Sequence of chain 3.A:
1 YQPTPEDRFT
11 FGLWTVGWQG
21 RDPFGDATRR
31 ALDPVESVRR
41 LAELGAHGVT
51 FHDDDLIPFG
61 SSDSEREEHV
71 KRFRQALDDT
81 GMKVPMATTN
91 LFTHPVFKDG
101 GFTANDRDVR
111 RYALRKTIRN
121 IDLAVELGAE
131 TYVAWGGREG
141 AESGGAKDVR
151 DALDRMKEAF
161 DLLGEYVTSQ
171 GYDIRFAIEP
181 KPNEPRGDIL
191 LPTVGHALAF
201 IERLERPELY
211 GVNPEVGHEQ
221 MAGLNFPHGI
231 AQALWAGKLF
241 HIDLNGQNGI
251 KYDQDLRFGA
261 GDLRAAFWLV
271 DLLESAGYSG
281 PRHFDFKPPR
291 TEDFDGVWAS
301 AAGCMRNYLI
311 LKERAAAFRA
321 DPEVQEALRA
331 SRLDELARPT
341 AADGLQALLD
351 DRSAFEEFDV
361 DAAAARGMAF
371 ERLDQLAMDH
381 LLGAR

Sequence of chain 1.A:
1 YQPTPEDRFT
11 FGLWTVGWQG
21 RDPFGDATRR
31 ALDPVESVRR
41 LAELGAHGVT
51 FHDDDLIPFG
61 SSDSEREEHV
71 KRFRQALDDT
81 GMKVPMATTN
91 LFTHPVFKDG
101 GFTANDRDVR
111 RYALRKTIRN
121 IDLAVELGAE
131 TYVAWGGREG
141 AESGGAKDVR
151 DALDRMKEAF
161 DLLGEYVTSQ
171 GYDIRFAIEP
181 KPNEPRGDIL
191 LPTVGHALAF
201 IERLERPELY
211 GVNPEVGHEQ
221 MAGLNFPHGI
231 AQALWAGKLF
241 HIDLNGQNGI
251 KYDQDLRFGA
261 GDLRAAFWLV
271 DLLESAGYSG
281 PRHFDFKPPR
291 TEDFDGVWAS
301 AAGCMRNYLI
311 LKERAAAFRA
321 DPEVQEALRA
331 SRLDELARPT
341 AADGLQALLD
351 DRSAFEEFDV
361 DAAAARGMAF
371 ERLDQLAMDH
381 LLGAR

The small molecule below binds the protein below.
Small molecule (SMILES): OC[C@@H](O)C(O)[C@@H](O)CO

Binding-site contacts:
Ligand atom O1 contacts residue ASP253 of chain 1.A at 3.2 Å (salt-bridge).
Ligand atom O4 contacts residue GLU179 of chain 1.A at 2.6 Å (salt-bridge).
Ligand atom O4 contacts residue MG1 of chain 1.C at 2.3 Å.
Ligand atom O5 contacts residue TRP135 of chain 1.A at 3.6 Å.
Ligand atom O5 contacts residue PHE92 of chain 1.A at 3.8 Å.
Ligand atom O1 contacts residue PHE24 of chain 3.A at 4.0 Å.
Ligand atom O1 contacts residue LYS181 of chain 1.A at 2.9 Å (salt-bridge).
Ligand atom O1 contacts residue HIS218 of chain 1.A at 3.2 Å (h-bond).
Ligand atom C2 contacts residue ASP285 of chain 1.A at 3.6 Å.
Ligand atom O2 contacts residue MG1 of chain 1.C at 2.1 Å.
Ligand atom O2 contacts residue ASP285 of chain 1.A at 2.6 Å (salt-bridge).
Ligand atom C5 contacts residue HIS52 of chain 1.A at 3.4 Å.
Ligand atom C5 contacts residue GLU179 of chain 1.A at 3.7 Å.
Ligand atom O2 contacts residue HIS218 of chain 1.A at 3.3 Å.
Ligand atom O3 contacts residue MG1 of chain 1.C at 3.6 Å.
Ligand atom C2 contacts residue GLU179 of chain 1.A at 3.5 Å.
Ligand atom C4 contacts residue MG1 of chain 1.C at 3.3 Å.
Ligand atom O5 contacts residue HIS52 of chain 1.A at 2.7 Å (h-bond).
Ligand atom O3 contacts residue ASP285 of chain 1.A at 2.8 Å (salt-bridge).
Ligand atom C2 contacts residue MG1 of chain 1.C at 3.3 Å.
Ligand atom C5 contacts residue TRP135 of chain 1.A at 3.9 Å (hydrophobic).
Ligand atom C3 contacts residue GLU179 of chain 1.A at 4.2 Å.
Ligand atom O2 contacts residue GLU215 of chain 1.A at 2.9 Å (salt-bridge).
Ligand atom C3 contacts residue MG1 of chain 1.C at 3.5 Å.
Ligand atom O2 contacts residue MG1 of chain 1.B at 3.9 Å.
Ligand atom C4 contacts residue ASP285 of chain 1.A at 3.9 Å.
Ligand atom C1 contacts residue LYS181 of chain 1.A at 4.1 Å.
Ligand atom C2 contacts residue TRP135 of chain 1.A at 3.7 Å (hydrophobic).
Ligand atom C1 contacts residue TRP135 of chain 1.A at 3.6 Å (hydrophobic).
Ligand atom O4 contacts residue ASP243 of chain 1.A at 3.1 Å (salt-bridge).
Ligand atom O1 contacts residue TRP135 of chain 1.A at 3.5 Å.
Ligand atom C3 contacts residue ASP285 of chain 1.A at 3.6 Å.
Ligand atom C4 contacts residue TRP135 of chain 1.A at 3.8 Å (hydrophobic).
Ligand atom C4 contacts residue GLU179 of chain 1.A at 3.1 Å.
Ligand atom O2 contacts residue GLU179 of chain 1.A at 2.9 Å (salt-bridge).
Ligand atom O1 contacts residue MG1 of chain 1.B at 3.5 Å.
Ligand atom C2 contacts residue HIS218 of chain 1.A at 3.9 Å.
Ligand atom C3 contacts residue TRP135 of chain 1.A at 3.7 Å (hydrophobic).
Ligand atom O4 contacts residue ASP285 of chain 1.A at 3.1 Å (salt-bridge).
Ligand atom O3 contacts residue TRP14 of chain 1.A at 3.5 Å (h-bond).